This protein binds this small molecule.
Small molecule (SMILES): CC(=O)N[C@H]1[C@H](O[C@H]2[C@H](O)[C@@H](NC(C)=O)CO[C@@H]2CO)O[C@H](CO)[C@@H](O[C@@H]2O[C@H](CO[C@H]3O[C@H](CO)[C@@H](O)[C@H](O)[C@@H]3O)[C@@H](O)[C@H](O)[C@@H]2O)[C@@H]1O

Sequence of chain 3.A:
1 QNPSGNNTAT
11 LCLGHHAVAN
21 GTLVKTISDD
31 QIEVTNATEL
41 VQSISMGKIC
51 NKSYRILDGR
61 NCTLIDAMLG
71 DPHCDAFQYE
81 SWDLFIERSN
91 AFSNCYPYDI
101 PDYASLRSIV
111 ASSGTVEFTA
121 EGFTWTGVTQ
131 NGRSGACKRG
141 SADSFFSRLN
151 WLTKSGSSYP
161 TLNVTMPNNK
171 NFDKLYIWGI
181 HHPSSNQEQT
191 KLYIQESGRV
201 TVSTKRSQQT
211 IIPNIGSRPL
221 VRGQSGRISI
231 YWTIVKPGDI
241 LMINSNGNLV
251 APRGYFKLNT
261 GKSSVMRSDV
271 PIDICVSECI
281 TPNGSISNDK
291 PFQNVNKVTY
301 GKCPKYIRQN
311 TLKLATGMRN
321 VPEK

Sequence of chain 1.A:
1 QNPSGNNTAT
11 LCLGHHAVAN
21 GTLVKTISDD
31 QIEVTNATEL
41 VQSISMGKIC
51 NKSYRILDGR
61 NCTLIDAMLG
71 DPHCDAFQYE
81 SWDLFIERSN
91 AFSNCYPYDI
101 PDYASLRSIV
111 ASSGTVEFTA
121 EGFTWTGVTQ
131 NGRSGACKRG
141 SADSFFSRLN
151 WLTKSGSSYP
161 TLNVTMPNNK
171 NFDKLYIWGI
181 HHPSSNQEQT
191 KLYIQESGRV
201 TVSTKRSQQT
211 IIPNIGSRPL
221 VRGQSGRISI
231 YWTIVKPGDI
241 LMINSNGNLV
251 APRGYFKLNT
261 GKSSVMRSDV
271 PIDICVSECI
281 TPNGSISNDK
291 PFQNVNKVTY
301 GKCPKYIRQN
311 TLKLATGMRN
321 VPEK

Binding-site contacts:
Ligand atom O7 contacts residue ASN283 of chain 3.A at 4.2 Å.
Ligand atom C7 contacts residue VAL295 of chain 3.A at 4.2 Å (hydrophobic).
Ligand atom O3 contacts residue THR260 of chain 1.A at 4.0 Å.
Ligand atom C3 contacts residue VAL295 of chain 3.A at 4.4 Å (hydrophobic).
Ligand atom C8 contacts residue SER43 of chain 3.A at 3.4 Å.
Ligand atom C7 contacts residue ASN283 of chain 3.A at 3.9 Å.
Ligand atom C4 contacts residue ASN283 of chain 3.A at 4.2 Å.
Ligand atom C2 contacts residue ASN283 of chain 3.A at 2.4 Å.
Ligand atom C1 contacts residue VAL295 of chain 3.A at 3.4 Å (hydrophobic).
Ligand atom C1 contacts residue ASN283 of chain 3.A at 1.4 Å.
Ligand atom N2 contacts residue ASN283 of chain 3.A at 2.8 Å (h-bond).
Ligand atom C1 contacts residue ASN296 of chain 3.A at 3.4 Å.
Ligand atom C5 contacts residue ASN283 of chain 3.A at 3.6 Å.
Ligand atom C5 contacts residue ASN296 of chain 3.A at 4.1 Å.
Ligand atom O5 contacts residue ASN296 of chain 3.A at 3.6 Å (h-bond).
Ligand atom N2 contacts residue VAL295 of chain 3.A at 3.2 Å (h-bond).
Ligand atom C3 contacts residue ASN283 of chain 3.A at 3.8 Å.
Ligand atom O2 contacts residue THR260 of chain 1.A at 4.2 Å.
Ligand atom C8 contacts residue VAL295 of chain 3.A at 3.9 Å (hydrophobic).
Ligand atom O5 contacts residue ASN283 of chain 3.A at 2.3 Å (h-bond).
Ligand atom C2 contacts residue VAL295 of chain 3.A at 3.8 Å (hydrophobic).